This small molecule binds to this protein.
Small molecule (SMILES): CC(C)C[C@H](NC(=O)CNC(=O)[C@H](CS)NC(=O)[C@@H]([NH3+])[C@@H](C)O)C(=O)N[C@@H](CCCNC(N)=[NH2+])C(=O)N[C@@H](CCC(N)=O)C(=O)N[C@@H](Cc1ccc(O)cc1)C(=O)O

Binding-site contacts:
Ligand atom NH2 contacts residue GLU135 of chain 1.B at 3.2 Å (salt-bridge).
Ligand atom SG contacts residue CYS120 of chain 1.B at 2.0 Å (h-bond).
Ligand atom N contacts residue CYS120 of chain 1.B at 3.1 Å (h-bond).
Ligand atom CB contacts residue TRP14 of chain 1.B at 3.7 Å (hydrophobic).
Ligand atom N contacts residue TRP14 of chain 1.B at 3.9 Å.
Ligand atom N contacts residue ALA10 of chain 1.B at 3.6 Å.
Ligand atom NE contacts residue SER11 of chain 1.B at 3.6 Å.
Ligand atom CD contacts residue TRP14 of chain 1.B at 3.8 Å (hydrophobic).
Ligand atom CA contacts residue CYS120 of chain 1.B at 3.6 Å (hydrophobic).
Ligand atom CB contacts residue ARG117 of chain 1.B at 3.7 Å.
Ligand atom CZ contacts residue SER11 of chain 1.B at 3.5 Å.
Ligand atom CA contacts residue MET215 of chain 1.B at 3.4 Å (hydrophobic).
Ligand atom CG2 contacts residue ARG214 of chain 1.B at 3.3 Å.
Ligand atom C contacts residue MET215 of chain 1.B at 3.7 Å (hydrophobic).
Ligand atom CB contacts residue CYS120 of chain 1.B at 3.1 Å (hydrophobic).
Ligand atom O contacts residue MET215 of chain 1.B at 3.0 Å (h-bond).
Ligand atom CA contacts residue THR118 of chain 1.B at 3.3 Å.
Ligand atom NH1 contacts residue HIS12 of chain 1.B at 3.4 Å.
Ligand atom CB contacts residue VAL119 of chain 1.B at 3.8 Å (hydrophobic).
Ligand atom CB contacts residue ARG214 of chain 1.B at 3.1 Å.
Ligand atom O contacts residue TRP14 of chain 1.B at 3.2 Å.
Ligand atom O contacts residue CYS120 of chain 1.B at 3.1 Å (h-bond).
Ligand atom CB contacts residue ALA10 of chain 1.B at 3.8 Å (hydrophobic).
Ligand atom N contacts residue THR118 of chain 1.B at 2.9 Å (h-bond).
Ligand atom CZ contacts residue GLU135 of chain 1.B at 3.6 Å.
Ligand atom NH1 contacts residue GLU135 of chain 1.B at 2.7 Å (salt-bridge).
Ligand atom CD contacts residue SER11 of chain 1.B at 3.1 Å.
Ligand atom N contacts residue GLU112 of chain 1.B at 3.8 Å.
Ligand atom C contacts residue TRP14 of chain 1.B at 3.9 Å (hydrophobic).
Ligand atom CA contacts residue CYS120 of chain 1.B at 3.4 Å (hydrophobic).
Ligand atom NH1 contacts residue SER11 of chain 1.B at 2.7 Å (h-bond).
Ligand atom C contacts residue CYS120 of chain 1.B at 3.0 Å (hydrophobic).
Ligand atom CB contacts residue THR118 of chain 1.B at 3.1 Å.
Ligand atom NE2 contacts residue SER114 of chain 1.B at 3.6 Å.
Ligand atom O contacts residue ARG214 of chain 1.B at 3.3 Å (salt-bridge).
Ligand atom C contacts residue TRP14 of chain 1.B at 3.8 Å (hydrophobic).
Ligand atom O contacts residue ARG117 of chain 1.B at 3.0 Å.
Ligand atom C contacts residue THR118 of chain 1.B at 3.6 Å.
Ligand atom O contacts residue ARG117 of chain 1.B at 3.0 Å.
Ligand atom C contacts residue ARG117 of chain 1.B at 3.8 Å.

Sequence of chain 1.B:
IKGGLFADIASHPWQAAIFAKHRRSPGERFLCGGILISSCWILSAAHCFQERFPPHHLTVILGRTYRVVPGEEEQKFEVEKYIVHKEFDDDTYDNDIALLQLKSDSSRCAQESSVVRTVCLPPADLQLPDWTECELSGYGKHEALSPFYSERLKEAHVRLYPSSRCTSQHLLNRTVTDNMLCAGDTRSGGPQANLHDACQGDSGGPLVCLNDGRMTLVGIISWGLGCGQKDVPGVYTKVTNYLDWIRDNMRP